Sequence of chain 1.A:
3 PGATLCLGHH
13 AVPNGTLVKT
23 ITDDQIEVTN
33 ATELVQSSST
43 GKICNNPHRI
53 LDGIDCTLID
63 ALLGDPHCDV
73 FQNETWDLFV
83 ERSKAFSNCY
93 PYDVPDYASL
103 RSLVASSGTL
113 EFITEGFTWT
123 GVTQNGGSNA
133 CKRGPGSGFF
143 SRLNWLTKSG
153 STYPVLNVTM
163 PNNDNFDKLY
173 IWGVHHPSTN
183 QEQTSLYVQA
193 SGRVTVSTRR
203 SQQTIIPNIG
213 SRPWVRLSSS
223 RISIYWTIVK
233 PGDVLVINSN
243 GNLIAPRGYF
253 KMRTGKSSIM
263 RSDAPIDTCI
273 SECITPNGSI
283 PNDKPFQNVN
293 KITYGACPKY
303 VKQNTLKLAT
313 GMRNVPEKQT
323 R

Binding-site contacts:
Ligand atom O5 contacts residue ALA33 of chain 1.A at 3.8 Å.
Ligand atom O7 contacts residue ASN32 of chain 1.A at 3.5 Å (h-bond).
Ligand atom N2 contacts residue ASN32 of chain 1.A at 3.0 Å (h-bond).
Ligand atom O6 contacts residue THR34 of chain 1.A at 3.6 Å.
Ligand atom C5 contacts residue ASN32 of chain 1.A at 3.7 Å.
Ligand atom C6 contacts residue THR34 of chain 1.A at 4.0 Å.
Ligand atom C2 contacts residue ASN32 of chain 1.A at 2.6 Å.
Ligand atom O6 contacts residue ALA33 of chain 1.A at 2.8 Å (h-bond).
Ligand atom C5 contacts residue ALA33 of chain 1.A at 4.3 Å (hydrophobic).
Ligand atom C7 contacts residue ASN32 of chain 1.A at 3.4 Å.
Ligand atom C8 contacts residue ASN32 of chain 1.A at 4.4 Å.
Ligand atom C1 contacts residue ASN32 of chain 1.A at 1.5 Å.
Ligand atom C6 contacts residue ALA33 of chain 1.A at 3.9 Å (hydrophobic).
Ligand atom C4 contacts residue ASN32 of chain 1.A at 4.4 Å.
Ligand atom C3 contacts residue ASN32 of chain 1.A at 4.0 Å.
Ligand atom O5 contacts residue ASN32 of chain 1.A at 2.4 Å (h-bond).

A protein and the small-molecule ligand that binds it are described below.
Small molecule (SMILES): CC(=O)N[C@@H]1[C@@H](O)[C@H](O)[C@@H](CO)O[C@H]1O